Sequence of chain 2.A:
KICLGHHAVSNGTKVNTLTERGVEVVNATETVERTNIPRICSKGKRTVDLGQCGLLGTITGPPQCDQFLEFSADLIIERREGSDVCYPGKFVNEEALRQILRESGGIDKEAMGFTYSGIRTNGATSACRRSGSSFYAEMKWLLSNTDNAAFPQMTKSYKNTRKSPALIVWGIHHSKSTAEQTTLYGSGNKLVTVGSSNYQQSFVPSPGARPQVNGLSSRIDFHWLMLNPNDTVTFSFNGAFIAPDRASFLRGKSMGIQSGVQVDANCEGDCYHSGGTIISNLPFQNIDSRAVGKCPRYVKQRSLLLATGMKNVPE

Binding-site contacts:
Ligand atom C8 contacts residue ASN79 of chain 2.B at 3.6 Å.
Ligand atom O7 contacts residue LYS75 of chain 2.B at 2.7 Å (salt-bridge).
Ligand atom N2 contacts residue ASN82 of chain 2.B at 2.9 Å (h-bond).
Ligand atom O7 contacts residue ASN82 of chain 2.B at 4.3 Å.
Ligand atom C7 contacts residue LYS75 of chain 2.B at 3.6 Å.
Ligand atom O4 contacts residue GLU72 of chain 2.B at 4.5 Å.
Ligand atom C7 contacts residue ASN79 of chain 2.B at 3.7 Å.
Ligand atom C5 contacts residue ASN82 of chain 2.B at 3.7 Å.
Ligand atom O7 contacts residue GLU69 of chain 2.B at 4.3 Å.
Ligand atom N2 contacts residue GLY78 of chain 2.B at 4.2 Å.
Ligand atom C3 contacts residue ASN82 of chain 2.B at 3.8 Å.
Ligand atom O7 contacts residue GLU72 of chain 2.B at 4.3 Å.
Ligand atom C8 contacts residue ARG295 of chain 2.A at 3.5 Å.
Ligand atom O5 contacts residue ASN82 of chain 2.B at 2.3 Å (h-bond).
Ligand atom O7 contacts residue ASN79 of chain 2.B at 3.6 Å.
Ligand atom O6 contacts residue ARG295 of chain 2.A at 4.4 Å.
Ligand atom C3 contacts residue GLU72 of chain 2.B at 4.3 Å.
Ligand atom C7 contacts residue GLU72 of chain 2.B at 4.2 Å.
Ligand atom C7 contacts residue GLU69 of chain 2.B at 4.3 Å.
Ligand atom C1 contacts residue ASN82 of chain 2.B at 1.5 Å.
Ligand atom O3 contacts residue LYS75 of chain 2.B at 4.3 Å.
Ligand atom O3 contacts residue GLU72 of chain 2.B at 3.5 Å (salt-bridge).
Ligand atom C8 contacts residue GLY78 of chain 2.B at 3.5 Å.
Ligand atom C4 contacts residue ASN82 of chain 2.B at 4.2 Å.
Ligand atom C2 contacts residue ASN82 of chain 2.B at 2.4 Å.
Ligand atom C7 contacts residue GLY78 of chain 2.B at 4.3 Å.
Ligand atom C8 contacts residue GLU69 of chain 2.B at 3.9 Å.
Ligand atom C7 contacts residue ASN82 of chain 2.B at 3.9 Å.
Ligand atom C8 contacts residue GLU72 of chain 2.B at 4.2 Å.
Ligand atom N2 contacts residue ASN79 of chain 2.B at 4.5 Å.
Ligand atom C8 contacts residue LYS75 of chain 2.B at 3.6 Å.

A protein and the small-molecule ligand that binds it are described below.
Small molecule (SMILES): CC(=O)N[C@H]1[C@H](O[C@H]2[C@H](O)[C@@H](NC(C)=O)CO[C@@H]2CO)O[C@H](CO)[C@@H](O[C@@H]2O[C@H](CO)[C@@H](O)[C@H](O)[C@@H]2O)[C@@H]1O

Sequence of chain 2.B:
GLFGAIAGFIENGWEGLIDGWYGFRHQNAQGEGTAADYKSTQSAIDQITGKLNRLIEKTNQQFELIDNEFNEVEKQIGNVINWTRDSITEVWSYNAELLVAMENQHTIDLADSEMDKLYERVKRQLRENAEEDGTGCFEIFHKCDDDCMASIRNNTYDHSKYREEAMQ